Sequence of chain 2.A:
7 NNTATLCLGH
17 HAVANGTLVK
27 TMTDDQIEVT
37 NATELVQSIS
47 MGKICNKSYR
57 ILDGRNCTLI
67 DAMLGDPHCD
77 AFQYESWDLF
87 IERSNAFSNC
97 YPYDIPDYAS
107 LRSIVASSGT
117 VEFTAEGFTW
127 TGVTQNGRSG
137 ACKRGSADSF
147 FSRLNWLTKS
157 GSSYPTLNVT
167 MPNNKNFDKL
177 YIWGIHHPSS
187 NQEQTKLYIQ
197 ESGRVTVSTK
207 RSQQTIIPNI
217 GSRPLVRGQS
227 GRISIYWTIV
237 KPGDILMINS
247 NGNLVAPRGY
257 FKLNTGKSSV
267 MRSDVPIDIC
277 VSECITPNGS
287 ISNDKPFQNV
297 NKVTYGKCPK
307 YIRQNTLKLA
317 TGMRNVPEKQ

The protein below binds the small molecule below.
Small molecule (SMILES): CC(=O)N[C@H]1[C@H](O[C@H]2[C@H](O)[C@@H](NC(C)=O)CO[C@@H]2CO)O[C@H](CO)[C@@H](O)[C@@H]1O

Binding-site contacts:
Ligand atom C4 contacts residue ASN62 of chain 2.A at 4.3 Å.
Ligand atom O7 contacts residue ASN62 of chain 2.A at 2.9 Å (h-bond).
Ligand atom C5 contacts residue ASN62 of chain 2.A at 3.5 Å.
Ligand atom C8 contacts residue ARG61 of chain 2.A at 4.1 Å.
Ligand atom C6 contacts residue PHE93 of chain 2.A at 4.4 Å (hydrophobic).
Ligand atom O5 contacts residue PHE93 of chain 2.A at 4.1 Å.
Ligand atom O6 contacts residue PHE93 of chain 2.A at 4.4 Å.
Ligand atom C6 contacts residue ASN62 of chain 2.A at 4.3 Å.
Ligand atom C7 contacts residue ASN62 of chain 2.A at 3.2 Å.
Ligand atom C2 contacts residue ASN62 of chain 2.A at 2.6 Å.
Ligand atom N2 contacts residue ASN62 of chain 2.A at 3.2 Å (h-bond).
Ligand atom C1 contacts residue ASN62 of chain 2.A at 1.4 Å.
Ligand atom O5 contacts residue ASN62 of chain 2.A at 2.3 Å (h-bond).
Ligand atom C3 contacts residue ASN62 of chain 2.A at 3.9 Å.